Binding-site contacts:
Ligand atom C3 contacts residue SER167 of chain 1.D at 4.2 Å.
Ligand atom O3 contacts residue ASP196 of chain 1.D at 2.7 Å (salt-bridge).
Ligand atom C5 contacts residue ASN165 of chain 1.D at 3.7 Å.
Ligand atom C1 contacts residue ASN165 of chain 1.D at 1.4 Å.
Ligand atom O6 contacts residue ASP196 of chain 1.D at 4.2 Å.
Ligand atom C8 contacts residue SER167 of chain 1.D at 4.1 Å.
Ligand atom O7 contacts residue ASP196 of chain 1.D at 3.1 Å (salt-bridge).
Ligand atom C8 contacts residue GLN199 of chain 1.D at 3.8 Å.
Ligand atom C7 contacts residue GLN199 of chain 1.D at 3.8 Å.
Ligand atom O7 contacts residue LYS195 of chain 1.D at 4.4 Å.
Ligand atom C3 contacts residue ASN165 of chain 1.D at 3.8 Å.
Ligand atom N2 contacts residue ASN165 of chain 1.D at 2.9 Å (h-bond).
Ligand atom N2 contacts residue GLN199 of chain 1.D at 4.4 Å.
Ligand atom O7 contacts residue ASN165 of chain 1.D at 4.3 Å.
Ligand atom C2 contacts residue ASP196 of chain 1.D at 4.4 Å.
Ligand atom O5 contacts residue ASP202 of chain 1.D at 4.0 Å.
Ligand atom O5 contacts residue ASN165 of chain 1.D at 2.4 Å (h-bond).
Ligand atom C7 contacts residue ASN165 of chain 1.D at 3.8 Å.
Ligand atom O6 contacts residue GLY200 of chain 1.D at 4.4 Å.
Ligand atom C1 contacts residue SER167 of chain 1.D at 3.5 Å.
Ligand atom C7 contacts residue ASP196 of chain 1.D at 4.1 Å.
Ligand atom C3 contacts residue ASP196 of chain 1.D at 3.9 Å.
Ligand atom C6 contacts residue GLY200 of chain 1.D at 4.3 Å.
Ligand atom C7 contacts residue SER167 of chain 1.D at 4.0 Å.
Ligand atom O7 contacts residue GLN199 of chain 1.D at 3.7 Å.
Ligand atom N2 contacts residue SER167 of chain 1.D at 3.0 Å (h-bond).
Ligand atom C2 contacts residue SER167 of chain 1.D at 3.7 Å.
Ligand atom C2 contacts residue ASN165 of chain 1.D at 2.5 Å.
Ligand atom C4 contacts residue ASN165 of chain 1.D at 4.2 Å.

Sequence of chain 1.D:
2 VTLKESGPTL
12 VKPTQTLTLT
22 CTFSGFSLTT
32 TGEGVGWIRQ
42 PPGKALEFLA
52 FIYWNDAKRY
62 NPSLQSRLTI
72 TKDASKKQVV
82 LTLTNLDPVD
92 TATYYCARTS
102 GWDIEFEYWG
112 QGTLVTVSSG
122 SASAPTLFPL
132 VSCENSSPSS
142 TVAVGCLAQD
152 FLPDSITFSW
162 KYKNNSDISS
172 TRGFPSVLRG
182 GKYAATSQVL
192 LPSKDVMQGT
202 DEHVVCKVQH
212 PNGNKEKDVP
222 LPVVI

A small-molecule ligand and the protein it binds are described below.
Small molecule (SMILES): CC(=O)N[C@H]1[C@H](O[C@H]2[C@H](O)[C@@H](NC(C)=O)CO[C@@H]2CO)O[C@H](CO)[C@@H](O)[C@@H]1O